Binding-site contacts:
Ligand atom N2 contacts residue ASN162 of chain 1.A at 2.9 Å (h-bond).
Ligand atom O5 contacts residue ASN161 of chain 1.A at 3.5 Å (h-bond).
Ligand atom C7 contacts residue ASN162 of chain 1.A at 3.9 Å.
Ligand atom C3 contacts residue ASN162 of chain 1.A at 3.8 Å.
Ligand atom C4 contacts residue ASN162 of chain 1.A at 4.3 Å.
Ligand atom O6 contacts residue ASN162 of chain 1.A at 4.5 Å.
Ligand atom C1 contacts residue ASN162 of chain 1.A at 1.4 Å.
Ligand atom C5 contacts residue ASN161 of chain 1.A at 4.3 Å.
Ligand atom C5 contacts residue ASN162 of chain 1.A at 3.7 Å.
Ligand atom C2 contacts residue ASN162 of chain 1.A at 2.5 Å.
Ligand atom C6 contacts residue ASN161 of chain 1.A at 3.7 Å.
Ligand atom O6 contacts residue ASN161 of chain 1.A at 2.9 Å (h-bond).
Ligand atom O5 contacts residue ASN162 of chain 1.A at 2.4 Å (h-bond).

Sequence of chain 1.A:
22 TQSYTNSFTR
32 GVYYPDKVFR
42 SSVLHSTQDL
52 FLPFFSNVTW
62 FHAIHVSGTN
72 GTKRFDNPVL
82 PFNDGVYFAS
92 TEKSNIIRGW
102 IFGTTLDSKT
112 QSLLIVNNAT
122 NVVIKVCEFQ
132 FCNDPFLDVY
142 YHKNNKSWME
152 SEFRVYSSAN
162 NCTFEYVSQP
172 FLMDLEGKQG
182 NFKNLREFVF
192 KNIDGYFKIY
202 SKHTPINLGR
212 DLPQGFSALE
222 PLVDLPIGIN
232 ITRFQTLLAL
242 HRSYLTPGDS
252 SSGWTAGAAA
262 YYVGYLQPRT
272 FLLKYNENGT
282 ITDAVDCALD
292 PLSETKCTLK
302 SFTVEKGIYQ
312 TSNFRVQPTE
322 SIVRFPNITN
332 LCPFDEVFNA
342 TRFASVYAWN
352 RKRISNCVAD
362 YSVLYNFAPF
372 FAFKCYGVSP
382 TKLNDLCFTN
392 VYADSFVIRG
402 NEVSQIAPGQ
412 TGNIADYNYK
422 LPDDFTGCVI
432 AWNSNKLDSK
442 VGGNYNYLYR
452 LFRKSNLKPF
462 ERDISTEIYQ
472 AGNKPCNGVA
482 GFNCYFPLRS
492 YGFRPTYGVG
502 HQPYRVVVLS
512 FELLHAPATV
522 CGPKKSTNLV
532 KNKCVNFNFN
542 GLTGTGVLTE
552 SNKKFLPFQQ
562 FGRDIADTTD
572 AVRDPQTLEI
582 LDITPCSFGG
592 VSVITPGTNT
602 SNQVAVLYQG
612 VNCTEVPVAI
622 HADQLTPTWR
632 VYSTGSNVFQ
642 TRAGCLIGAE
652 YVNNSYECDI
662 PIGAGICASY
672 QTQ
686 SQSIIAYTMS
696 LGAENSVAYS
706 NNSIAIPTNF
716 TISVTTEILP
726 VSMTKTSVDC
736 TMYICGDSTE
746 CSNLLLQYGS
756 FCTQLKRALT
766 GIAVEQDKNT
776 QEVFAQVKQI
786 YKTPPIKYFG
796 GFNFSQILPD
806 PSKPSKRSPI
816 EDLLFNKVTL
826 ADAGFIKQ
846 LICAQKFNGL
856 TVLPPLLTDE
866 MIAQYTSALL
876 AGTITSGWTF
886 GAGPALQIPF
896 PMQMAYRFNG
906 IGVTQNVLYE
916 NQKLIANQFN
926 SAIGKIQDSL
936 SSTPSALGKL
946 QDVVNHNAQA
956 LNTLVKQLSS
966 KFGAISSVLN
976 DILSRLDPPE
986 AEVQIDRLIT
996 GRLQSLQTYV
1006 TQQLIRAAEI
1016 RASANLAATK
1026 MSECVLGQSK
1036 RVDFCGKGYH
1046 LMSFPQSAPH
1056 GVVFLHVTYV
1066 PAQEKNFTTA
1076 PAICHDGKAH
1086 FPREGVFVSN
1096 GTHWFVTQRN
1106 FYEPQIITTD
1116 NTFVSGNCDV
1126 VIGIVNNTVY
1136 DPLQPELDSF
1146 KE

This protein binds this small molecule.
Small molecule (SMILES): CC(=O)N[C@@H]1[C@@H](O)[C@H](O)[C@@H](CO)O[C@H]1O